Sequence of chain 1.A:
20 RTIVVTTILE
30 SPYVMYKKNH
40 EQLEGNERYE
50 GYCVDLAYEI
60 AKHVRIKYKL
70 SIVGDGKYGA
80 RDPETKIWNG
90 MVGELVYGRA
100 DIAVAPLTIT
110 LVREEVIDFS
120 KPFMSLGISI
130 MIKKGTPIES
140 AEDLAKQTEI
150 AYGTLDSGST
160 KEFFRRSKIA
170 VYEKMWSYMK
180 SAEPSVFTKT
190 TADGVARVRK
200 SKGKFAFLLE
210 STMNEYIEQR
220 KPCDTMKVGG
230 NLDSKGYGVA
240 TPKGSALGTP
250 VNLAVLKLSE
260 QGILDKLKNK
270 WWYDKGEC

A small-molecule ligand and the protein it binds are described below.
Small molecule (SMILES): N[C@@H](CCC(=O)O)C(=O)O

Binding-site contacts:
Ligand atom CD contacts residue LEU154 of chain 1.A at 4.1 Å (hydrophobic).
Ligand atom OXT contacts residue ARG112 of chain 1.A at 2.7 Å (salt-bridge).
Ligand atom N contacts residue GLU209 of chain 1.A at 2.8 Å (salt-bridge).
Ligand atom CB contacts residue TYR77 of chain 1.A at 3.7 Å (hydrophobic).
Ligand atom OXT contacts residue LEU106 of chain 1.A at 3.6 Å.
Ligand atom C contacts residue TYR77 of chain 1.A at 3.7 Å (hydrophobic).
Ligand atom N contacts residue SER158 of chain 1.A at 4.1 Å.
Ligand atom CD contacts residue GLU209 of chain 1.A at 4.0 Å.
Ligand atom C contacts residue ARG112 of chain 1.A at 3.4 Å.
Ligand atom CD contacts residue THR159 of chain 1.A at 3.2 Å.
Ligand atom OE2 contacts residue THR159 of chain 1.A at 3.2 Å (h-bond).
Ligand atom CA contacts residue GLU209 of chain 1.A at 3.5 Å.
Ligand atom O contacts residue GLY157 of chain 1.A at 3.4 Å.
Ligand atom CB contacts residue GLU209 of chain 1.A at 4.1 Å.
Ligand atom C contacts residue SER158 of chain 1.A at 3.4 Å.
Ligand atom CB contacts residue LEU154 of chain 1.A at 4.0 Å (hydrophobic).
Ligand atom OXT contacts residue TYR77 of chain 1.A at 3.5 Å.
Ligand atom N contacts residue PRO105 of chain 1.A at 2.9 Å (h-bond).
Ligand atom CA contacts residue SER158 of chain 1.A at 3.3 Å.
Ligand atom CA contacts residue TYR77 of chain 1.A at 4.1 Å (hydrophobic).
Ligand atom CG contacts residue LEU154 of chain 1.A at 3.8 Å (hydrophobic).
Ligand atom OXT contacts residue PRO105 of chain 1.A at 3.8 Å.
Ligand atom C contacts residue THR107 of chain 1.A at 3.7 Å.
Ligand atom OE2 contacts residue GLY157 of chain 1.A at 3.7 Å.
Ligand atom N contacts residue TYR236 of chain 1.A at 3.8 Å.
Ligand atom OE2 contacts residue SER158 of chain 1.A at 3.3 Å (h-bond).
Ligand atom OXT contacts residue THR107 of chain 1.A at 2.9 Å (h-bond).
Ligand atom O contacts residue SER158 of chain 1.A at 2.8 Å (h-bond).
Ligand atom OE1 contacts residue GLU209 of chain 1.A at 3.7 Å.
Ligand atom CG contacts residue MET212 of chain 1.A at 4.3 Å (hydrophobic).
Ligand atom CA contacts residue THR107 of chain 1.A at 3.4 Å.
Ligand atom N contacts residue TYR77 of chain 1.A at 4.1 Å.
Ligand atom OXT contacts residue SER158 of chain 1.A at 4.1 Å.
Ligand atom N contacts residue THR107 of chain 1.A at 2.9 Å (h-bond).
Ligand atom O contacts residue TYR77 of chain 1.A at 3.5 Å.
Ligand atom OE1 contacts residue THR159 of chain 1.A at 2.6 Å (h-bond).
Ligand atom O contacts residue ARG112 of chain 1.A at 2.8 Å (salt-bridge).
Ligand atom CG contacts residue GLU209 of chain 1.A at 3.5 Å.
Ligand atom CA contacts residue PRO105 of chain 1.A at 4.1 Å (hydrophobic).
Ligand atom OE2 contacts residue LEU154 of chain 1.A at 4.1 Å.